Sequence of chain 1.D:
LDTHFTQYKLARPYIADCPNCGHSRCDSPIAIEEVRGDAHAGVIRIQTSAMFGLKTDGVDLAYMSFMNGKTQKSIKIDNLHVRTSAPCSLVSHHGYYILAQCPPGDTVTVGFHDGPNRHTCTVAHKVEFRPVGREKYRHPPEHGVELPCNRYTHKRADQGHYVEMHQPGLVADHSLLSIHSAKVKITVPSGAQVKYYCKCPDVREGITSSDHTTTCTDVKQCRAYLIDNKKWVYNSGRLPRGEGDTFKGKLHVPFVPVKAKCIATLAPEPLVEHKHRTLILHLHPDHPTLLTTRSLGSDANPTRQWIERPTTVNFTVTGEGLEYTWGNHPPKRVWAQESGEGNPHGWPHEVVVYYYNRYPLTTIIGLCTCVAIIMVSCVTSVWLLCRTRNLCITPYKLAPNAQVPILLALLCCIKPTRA

Sequence of chain 1.H:
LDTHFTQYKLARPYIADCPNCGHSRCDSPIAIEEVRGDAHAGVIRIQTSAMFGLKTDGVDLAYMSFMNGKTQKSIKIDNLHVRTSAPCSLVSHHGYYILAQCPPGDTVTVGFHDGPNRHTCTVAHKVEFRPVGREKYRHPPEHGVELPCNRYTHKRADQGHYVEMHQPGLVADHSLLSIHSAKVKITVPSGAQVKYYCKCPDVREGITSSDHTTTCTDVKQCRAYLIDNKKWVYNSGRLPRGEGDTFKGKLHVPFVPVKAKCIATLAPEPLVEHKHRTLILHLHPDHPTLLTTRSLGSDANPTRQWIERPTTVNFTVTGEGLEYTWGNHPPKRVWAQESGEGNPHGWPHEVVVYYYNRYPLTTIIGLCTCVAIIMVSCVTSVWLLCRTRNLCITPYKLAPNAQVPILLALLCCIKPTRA

A small-molecule ligand and the protein it binds are described below.
Small molecule (SMILES): O=C(O)[C@@H]1O[C@H](O[C@H]2[C@@H](OS(=O)(=O)O)O[C@@H](O)[C@H](NS(=O)(=O)O)[C@H]2O)[C@@H](OS(=O)(=O)O)[C@H](O)[C@@H]1O

Binding-site contacts:
Ligand atom C2 contacts residue HIS82 of chain 1.D at 4.2 Å.
Ligand atom SAG contacts residue HIS114 of chain 1.H at 4.1 Å.
Ligand atom O3 contacts residue HIS114 of chain 1.D at 3.3 Å (h-bond).
Ligand atom O4 contacts residue HIS114 of chain 1.D at 3.6 Å.
Ligand atom SAG contacts residue ASN80 of chain 1.D at 4.3 Å.
Ligand atom O3 contacts residue HIS82 of chain 1.D at 3.9 Å.
Ligand atom OBI contacts residue HIS82 of chain 1.F at 2.9 Å.
Ligand atom OAF contacts residue HIS82 of chain 1.D at 3.2 Å (h-bond).
Ligand atom OBA contacts residue HIS82 of chain 1.D at 4.3 Å.
Ligand atom OBE contacts residue HIS82 of chain 1.F at 2.9 Å (h-bond).
Ligand atom OAB contacts residue ARG119 of chain 1.H at 3.5 Å.
Ligand atom OAH contacts residue HIS82 of chain 1.D at 3.1 Å (h-bond).
Ligand atom C3 contacts residue HIS82 of chain 1.D at 4.3 Å.
Ligand atom OBH contacts residue HIS114 of chain 1.F at 3.1 Å (h-bond).
Ligand atom C1 contacts residue HIS82 of chain 1.H at 3.7 Å.
Ligand atom OBC contacts residue HIS82 of chain 1.F at 3.2 Å (h-bond).
Ligand atom O1 contacts residue HIS114 of chain 1.H at 2.8 Å (h-bond).
Ligand atom N2 contacts residue HIS114 of chain 1.H at 4.1 Å.
Ligand atom OBF contacts residue HIS82 of chain 1.F at 3.9 Å.
Ligand atom O2 contacts residue HIS82 of chain 1.F at 4.0 Å.
Ligand atom OAB contacts residue HIS114 of chain 1.H at 3.3 Å.
Ligand atom C5 contacts residue HIS82 of chain 1.H at 4.0 Å.
Ligand atom SBB contacts residue HIS82 of chain 1.F at 3.5 Å (h-bond).
Ligand atom OBF contacts residue HIS114 of chain 1.F at 3.9 Å.
Ligand atom SAG contacts residue HIS82 of chain 1.D at 3.7 Å.
Ligand atom C6 contacts residue ASN80 of chain 1.D at 3.8 Å.
Ligand atom C4 contacts residue ASN80 of chain 1.D at 4.0 Å.
Ligand atom OAH contacts residue ASN80 of chain 1.D at 3.2 Å (h-bond).
Ligand atom OBI contacts residue HIS114 of chain 1.F at 3.0 Å (h-bond).
Ligand atom OBC contacts residue HIS114 of chain 1.D at 4.1 Å.
Ligand atom SBB contacts residue HIS114 of chain 1.D at 4.2 Å.
Ligand atom O4 contacts residue ASN80 of chain 1.D at 3.1 Å (h-bond).
Ligand atom C1 contacts residue HIS114 of chain 1.H at 3.5 Å.
Ligand atom OAF contacts residue HIS114 of chain 1.H at 4.1 Å.
Ligand atom SBG contacts residue HIS114 of chain 1.F at 3.5 Å (h-bond).
Ligand atom O1 contacts residue HIS82 of chain 1.H at 3.6 Å.
Ligand atom O6B contacts residue ASN80 of chain 1.D at 3.0 Å (h-bond).
Ligand atom SBG contacts residue HIS82 of chain 1.F at 4.0 Å.
Ligand atom O5 contacts residue HIS82 of chain 1.H at 3.2 Å (h-bond).
Ligand atom OBA contacts residue HIS114 of chain 1.D at 3.0 Å (h-bond).

Sequence of chain 1.F:
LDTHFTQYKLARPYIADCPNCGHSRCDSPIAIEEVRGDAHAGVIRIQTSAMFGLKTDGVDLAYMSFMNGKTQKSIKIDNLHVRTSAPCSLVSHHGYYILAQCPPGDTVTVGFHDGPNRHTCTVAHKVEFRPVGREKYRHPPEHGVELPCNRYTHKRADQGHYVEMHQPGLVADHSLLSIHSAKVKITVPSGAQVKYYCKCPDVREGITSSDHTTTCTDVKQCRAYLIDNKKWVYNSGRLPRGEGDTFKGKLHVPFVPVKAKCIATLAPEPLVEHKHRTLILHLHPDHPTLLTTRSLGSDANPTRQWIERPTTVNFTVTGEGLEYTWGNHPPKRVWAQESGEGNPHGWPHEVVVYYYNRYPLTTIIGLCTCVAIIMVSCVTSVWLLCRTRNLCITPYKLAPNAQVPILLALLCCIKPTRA